Sequence of chain 1.A:
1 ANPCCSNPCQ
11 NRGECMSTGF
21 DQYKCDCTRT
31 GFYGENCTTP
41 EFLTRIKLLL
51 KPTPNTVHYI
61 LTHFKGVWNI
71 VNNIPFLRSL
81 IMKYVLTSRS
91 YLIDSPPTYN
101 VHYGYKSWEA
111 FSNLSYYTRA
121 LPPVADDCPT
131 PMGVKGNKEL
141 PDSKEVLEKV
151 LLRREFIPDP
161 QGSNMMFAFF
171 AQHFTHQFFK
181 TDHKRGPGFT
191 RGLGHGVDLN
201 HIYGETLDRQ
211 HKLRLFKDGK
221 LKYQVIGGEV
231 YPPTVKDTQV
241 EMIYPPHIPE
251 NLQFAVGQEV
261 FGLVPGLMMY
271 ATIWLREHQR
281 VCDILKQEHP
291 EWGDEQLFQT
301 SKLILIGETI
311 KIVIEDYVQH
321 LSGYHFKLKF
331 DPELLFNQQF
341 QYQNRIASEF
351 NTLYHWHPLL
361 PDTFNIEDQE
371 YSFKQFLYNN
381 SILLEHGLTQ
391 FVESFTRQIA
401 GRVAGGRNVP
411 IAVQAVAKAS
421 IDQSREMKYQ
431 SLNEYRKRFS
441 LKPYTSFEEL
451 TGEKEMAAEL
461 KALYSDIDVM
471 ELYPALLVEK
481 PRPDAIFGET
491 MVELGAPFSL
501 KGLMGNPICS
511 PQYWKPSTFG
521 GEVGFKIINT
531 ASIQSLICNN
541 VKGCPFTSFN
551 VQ

This small molecule binds to this protein.
Small molecule (SMILES): CC(=O)N[C@@H]1[C@@H](O)[C@H](O)[C@@H](CO)O[C@H]1O

Binding-site contacts:
Ligand atom O6 contacts residue SER6 of chain 1.A at 4.2 Å.
Ligand atom C3 contacts residue ASN36 of chain 1.A at 3.8 Å.
Ligand atom C5 contacts residue PRO8 of chain 1.A at 4.5 Å (hydrophobic).
Ligand atom C6 contacts residue TYR23 of chain 1.A at 3.5 Å (hydrophobic).
Ligand atom C6 contacts residue SER6 of chain 1.A at 4.2 Å.
Ligand atom N2 contacts residue GLU35 of chain 1.A at 2.6 Å (salt-bridge).
Ligand atom C5 contacts residue ASN36 of chain 1.A at 3.7 Å.
Ligand atom O7 contacts residue THR38 of chain 1.A at 4.1 Å.
Ligand atom O3 contacts residue GLU35 of chain 1.A at 4.2 Å.
Ligand atom C1 contacts residue GLU35 of chain 1.A at 3.5 Å.
Ligand atom C1 contacts residue TYR23 of chain 1.A at 3.4 Å (hydrophobic).
Ligand atom C2 contacts residue ASN36 of chain 1.A at 2.5 Å.
Ligand atom C4 contacts residue ASN36 of chain 1.A at 4.2 Å.
Ligand atom C2 contacts residue GLU35 of chain 1.A at 3.4 Å.
Ligand atom O5 contacts residue TYR23 of chain 1.A at 3.1 Å (h-bond).
Ligand atom O7 contacts residue ASN36 of chain 1.A at 2.9 Å (h-bond).
Ligand atom C6 contacts residue PRO8 of chain 1.A at 3.8 Å (hydrophobic).
Ligand atom C7 contacts residue GLU35 of chain 1.A at 3.5 Å.
Ligand atom C5 contacts residue TYR23 of chain 1.A at 3.2 Å (hydrophobic).
Ligand atom N2 contacts residue ASN36 of chain 1.A at 3.0 Å (h-bond).
Ligand atom C8 contacts residue GLU35 of chain 1.A at 3.7 Å.
Ligand atom C1 contacts residue ASN36 of chain 1.A at 1.4 Å.
Ligand atom C8 contacts residue ASN36 of chain 1.A at 4.4 Å.
Ligand atom C3 contacts residue GLU35 of chain 1.A at 3.5 Å.
Ligand atom O5 contacts residue PRO8 of chain 1.A at 4.1 Å.
Ligand atom C7 contacts residue ASN36 of chain 1.A at 3.2 Å.
Ligand atom O5 contacts residue ASN36 of chain 1.A at 2.4 Å (h-bond).
Ligand atom O6 contacts residue PRO8 of chain 1.A at 3.8 Å.